Sequence of chain 1.B:
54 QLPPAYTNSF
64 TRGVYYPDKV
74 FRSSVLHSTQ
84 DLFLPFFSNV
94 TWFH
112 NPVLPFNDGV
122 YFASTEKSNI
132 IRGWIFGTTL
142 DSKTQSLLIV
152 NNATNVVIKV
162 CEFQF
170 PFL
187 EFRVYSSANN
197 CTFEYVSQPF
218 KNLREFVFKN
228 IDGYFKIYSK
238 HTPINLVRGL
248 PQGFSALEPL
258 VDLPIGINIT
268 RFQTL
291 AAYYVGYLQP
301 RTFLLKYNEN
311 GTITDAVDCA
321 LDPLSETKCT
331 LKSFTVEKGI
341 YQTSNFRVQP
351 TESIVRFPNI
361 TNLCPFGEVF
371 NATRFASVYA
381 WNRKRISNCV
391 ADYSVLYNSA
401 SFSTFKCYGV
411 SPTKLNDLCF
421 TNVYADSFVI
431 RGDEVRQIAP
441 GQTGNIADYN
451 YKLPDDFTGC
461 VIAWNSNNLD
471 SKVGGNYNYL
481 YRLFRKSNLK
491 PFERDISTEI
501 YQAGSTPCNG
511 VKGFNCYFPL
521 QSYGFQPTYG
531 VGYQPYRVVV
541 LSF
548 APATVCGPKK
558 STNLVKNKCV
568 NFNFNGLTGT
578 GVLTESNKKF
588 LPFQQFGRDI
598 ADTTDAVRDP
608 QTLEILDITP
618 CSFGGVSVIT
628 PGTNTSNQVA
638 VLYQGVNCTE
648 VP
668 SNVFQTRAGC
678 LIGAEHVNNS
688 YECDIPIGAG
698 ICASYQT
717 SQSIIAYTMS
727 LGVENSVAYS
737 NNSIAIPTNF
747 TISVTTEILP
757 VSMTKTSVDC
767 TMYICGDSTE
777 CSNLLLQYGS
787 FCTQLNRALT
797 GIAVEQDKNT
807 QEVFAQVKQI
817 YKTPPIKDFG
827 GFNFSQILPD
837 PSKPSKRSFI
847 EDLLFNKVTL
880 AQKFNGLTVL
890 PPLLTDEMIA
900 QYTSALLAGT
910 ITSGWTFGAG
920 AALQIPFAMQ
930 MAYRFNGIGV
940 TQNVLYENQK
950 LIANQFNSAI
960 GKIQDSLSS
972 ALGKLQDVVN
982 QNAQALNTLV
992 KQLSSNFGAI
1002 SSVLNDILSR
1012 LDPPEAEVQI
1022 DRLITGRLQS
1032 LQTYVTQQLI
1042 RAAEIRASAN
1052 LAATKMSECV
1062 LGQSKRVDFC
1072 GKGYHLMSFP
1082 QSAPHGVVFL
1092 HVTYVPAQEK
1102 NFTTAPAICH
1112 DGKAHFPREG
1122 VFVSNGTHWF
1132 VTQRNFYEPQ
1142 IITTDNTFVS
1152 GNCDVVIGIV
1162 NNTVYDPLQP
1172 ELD

The small molecule below binds the protein below.
Small molecule (SMILES): CC(=O)N[C@@H]1[C@@H](O)[C@H](O)[C@@H](CO)O[C@H]1O

Binding-site contacts:
Ligand atom O6 contacts residue THR139 of chain 1.B at 3.3 Å.
Ligand atom O5 contacts residue ASN265 of chain 1.B at 2.4 Å (h-bond).
Ligand atom C7 contacts residue ASN265 of chain 1.B at 3.3 Å.
Ligand atom C1 contacts residue ASN265 of chain 1.B at 1.4 Å.
Ligand atom C4 contacts residue ASN265 of chain 1.B at 4.2 Å.
Ligand atom C2 contacts residue ASN265 of chain 1.B at 2.4 Å.
Ligand atom O7 contacts residue ASN265 of chain 1.B at 3.1 Å (h-bond).
Ligand atom C6 contacts residue THR139 of chain 1.B at 4.2 Å.
Ligand atom C5 contacts residue ASN265 of chain 1.B at 3.7 Å.
Ligand atom C8 contacts residue ASN265 of chain 1.B at 4.0 Å.
Ligand atom C3 contacts residue ASN265 of chain 1.B at 3.8 Å.
Ligand atom N2 contacts residue ASN265 of chain 1.B at 2.9 Å (h-bond).
Ligand atom O6 contacts residue THR267 of chain 1.B at 4.0 Å.
Ligand atom O5 contacts residue THR139 of chain 1.B at 3.8 Å.